Sequence of chain 1.F:
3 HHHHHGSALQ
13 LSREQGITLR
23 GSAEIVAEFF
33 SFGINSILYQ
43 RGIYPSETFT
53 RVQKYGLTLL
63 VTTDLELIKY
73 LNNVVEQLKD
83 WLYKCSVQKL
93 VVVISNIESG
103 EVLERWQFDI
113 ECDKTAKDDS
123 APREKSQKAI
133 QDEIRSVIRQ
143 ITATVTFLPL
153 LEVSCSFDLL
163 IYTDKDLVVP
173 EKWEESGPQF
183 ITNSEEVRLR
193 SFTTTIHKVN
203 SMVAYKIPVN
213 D

A protein and the small-molecule ligand that binds it are described below.
Small molecule (SMILES): NC(=O)CC[C@H](NC(=O)[C@@H]1CCCN1C(=O)[C@@H]1CCCN1C(=O)[C@@H]1CCCN1C(=O)[C@H](Cc1ccc(O)cc1)NC(=O)[C@H](CO)NC(=O)[C@H](Cc1ccc(O)cc1)NC(=O)[C@H](CC1=c2ccccc2=NC1)NC(=O)[C@@H](N)CO)C(=O)N[C@@H](CCCN=C(N)N)C(N)=O

Binding-site contacts:
Ligand atom CD2 contacts residue TYR164 of chain 1.F at 3.4 Å (hydrophobic).
Ligand atom OH contacts residue LYS174 of chain 1.F at 3.4 Å (salt-bridge).
Ligand atom O contacts residue TRP175 of chain 1.F at 3.4 Å.
Ligand atom CG contacts residue PHE159 of chain 1.F at 3.4 Å (hydrophobic).
Ligand atom N contacts residue THR165 of chain 1.F at 3.2 Å (h-bond).
Ligand atom CE2 contacts residue TYR164 of chain 1.F at 3.2 Å (hydrophobic).
Ligand atom O contacts residue SER178 of chain 1.F at 3.0 Å (h-bond).
Ligand atom CA contacts residue ILE163 of chain 1.F at 3.5 Å (hydrophobic).
Ligand atom NH1 contacts residue ILE45 of chain 1.F at 2.5 Å (h-bond).
Ligand atom O contacts residue GLU176 of chain 1.F at 2.8 Å (salt-bridge).
Ligand atom N contacts residue ASP160 of chain 1.F at 3.6 Å.
Ligand atom N contacts residue ILE163 of chain 1.F at 3.0 Å (h-bond).
Ligand atom CE3 contacts residue ILE163 of chain 1.F at 3.5 Å (hydrophobic).
Ligand atom OG contacts residue LYS167 of chain 1.F at 3.5 Å.
Ligand atom CA contacts residue LEU161 of chain 1.F at 3.5 Å (hydrophobic).
Ligand atom CA contacts residue GLU176 of chain 1.F at 3.2 Å.
Ligand atom N contacts residue GLU176 of chain 1.F at 2.7 Å (salt-bridge).
Ligand atom N contacts residue TYR164 of chain 1.F at 3.5 Å.
Ligand atom OH contacts residue ASN75 of chain 1.F at 3.4 Å (h-bond).
Ligand atom O contacts residue LEU162 of chain 1.F at 3.4 Å.
Ligand atom O contacts residue TYR164 of chain 1.F at 3.4 Å.
Ligand atom CD contacts residue PHE159 of chain 1.F at 3.3 Å (hydrophobic).
Ligand atom C contacts residue GLU176 of chain 1.F at 3.5 Å.
Ligand atom O contacts residue TYR72 of chain 1.F at 2.6 Å (h-bond).
Ligand atom CB contacts residue TYR72 of chain 1.F at 3.5 Å (hydrophobic).
Ligand atom CB contacts residue LEU162 of chain 1.F at 3.6 Å (hydrophobic).
Ligand atom CZ contacts residue ILE45 of chain 1.F at 3.4 Å (hydrophobic).
Ligand atom O contacts residue TYR72 of chain 1.F at 3.4 Å.
Ligand atom NH2 contacts residue ILE45 of chain 1.F at 3.4 Å (h-bond).
Ligand atom CB contacts residue TRP175 of chain 1.F at 3.5 Å (hydrophobic).
Ligand atom CA contacts residue ASP160 of chain 1.F at 3.6 Å.
Ligand atom CE2 contacts residue VAL171 of chain 1.F at 3.6 Å (hydrophobic).
Ligand atom O contacts residue ILE163 of chain 1.F at 2.8 Å (h-bond).
Ligand atom OG contacts residue ASP160 of chain 1.F at 2.9 Å (salt-bridge).
Ligand atom NE1 contacts residue TYR164 of chain 1.F at 3.5 Å.
Ligand atom NH1 contacts residue CYS157 of chain 1.F at 3.3 Å (h-bond).
Ligand atom CA contacts residue TYR72 of chain 1.F at 3.5 Å (hydrophobic).
Ligand atom O contacts residue THR165 of chain 1.F at 3.0 Å (h-bond).
Ligand atom N contacts residue LEU161 of chain 1.F at 3.3 Å (h-bond).
Ligand atom CB contacts residue SER178 of chain 1.F at 3.3 Å.